The protein below binds the small molecule below.
Small molecule (SMILES): CSC1=N[C@@](C)(c2ccccc2)C(=O)N1Nc1ccccc1

Sequence of chain 2.C:
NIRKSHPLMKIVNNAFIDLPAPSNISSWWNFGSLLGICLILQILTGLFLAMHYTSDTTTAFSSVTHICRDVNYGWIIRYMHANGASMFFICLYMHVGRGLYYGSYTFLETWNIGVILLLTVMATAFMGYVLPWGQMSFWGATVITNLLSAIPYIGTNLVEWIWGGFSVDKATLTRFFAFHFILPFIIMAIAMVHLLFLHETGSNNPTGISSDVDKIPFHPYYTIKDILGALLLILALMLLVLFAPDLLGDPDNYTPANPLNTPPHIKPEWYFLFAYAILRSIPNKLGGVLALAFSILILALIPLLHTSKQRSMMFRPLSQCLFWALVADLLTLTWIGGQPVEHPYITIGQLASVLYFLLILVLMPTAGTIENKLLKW

Binding-site contacts:
Ligand atom C6 contacts residue GLU271 of chain 2.C at 3.8 Å.
Ligand atom C27 contacts residue PHE128 of chain 2.C at 3.3 Å (hydrophobic).
Ligand atom C26 contacts residue GLY142 of chain 2.C at 3.7 Å.
Ligand atom O6 contacts residue GLU271 of chain 2.C at 2.7 Å (salt-bridge).
Ligand atom C22 contacts residue GLY142 of chain 2.C at 3.6 Å.
Ligand atom C23 contacts residue PRO270 of chain 2.C at 3.8 Å (hydrophobic).
Ligand atom S3 contacts residue GLY142 of chain 2.C at 3.6 Å.
Ligand atom O6 contacts residue PRO270 of chain 2.C at 3.1 Å.
Ligand atom C27 contacts residue VAL132 of chain 2.C at 3.5 Å (hydrophobic).
Ligand atom C11 contacts residue PHE274 of chain 2.C at 3.8 Å (hydrophobic).
Ligand atom C27 contacts residue GLY142 of chain 2.C at 3.5 Å.
Ligand atom C24 contacts residue GLY142 of chain 2.C at 3.8 Å.
Ligand atom C23 contacts residue GLY142 of chain 2.C at 3.6 Å.
Ligand atom S3 contacts residue MET138 of chain 2.C at 3.6 Å (h-bond).
Ligand atom C7 contacts residue TYR131 of chain 2.C at 3.5 Å (hydrophobic).
Ligand atom C26 contacts residue PRO270 of chain 2.C at 3.5 Å (hydrophobic).
Ligand atom C25 contacts residue PRO270 of chain 2.C at 3.6 Å (hydrophobic).
Ligand atom S3 contacts residue ALA143 of chain 2.C at 3.8 Å.
Ligand atom C21 contacts residue GLY142 of chain 2.C at 3.6 Å.
Ligand atom C27 contacts residue ALA143 of chain 2.C at 3.4 Å (hydrophobic).
Ligand atom C21 contacts residue PRO270 of chain 2.C at 3.5 Å (hydrophobic).
Ligand atom S3 contacts residue SER139 of chain 2.C at 3.8 Å.
Ligand atom C3 contacts residue TYR131 of chain 2.C at 3.5 Å (hydrophobic).
Ligand atom C12 contacts residue PHE128 of chain 2.C at 3.8 Å (hydrophobic).
Ligand atom N1 contacts residue PRO270 of chain 2.C at 3.6 Å.
Ligand atom C7 contacts residue GLU271 of chain 2.C at 3.8 Å.
Ligand atom C12 contacts residue MET124 of chain 2.C at 3.3 Å (hydrophobic).
Ligand atom C11 contacts residue MET124 of chain 2.C at 3.8 Å (hydrophobic).
Ligand atom S3 contacts residue TYR131 of chain 2.C at 3.5 Å.
Ligand atom C8 contacts residue PHE128 of chain 2.C at 3.9 Å (hydrophobic).
Ligand atom C7 contacts residue ALA127 of chain 2.C at 3.8 Å (hydrophobic).
Ligand atom C25 contacts residue GLY142 of chain 2.C at 3.8 Å.
Ligand atom C7 contacts residue TYR273 of chain 2.C at 3.1 Å (hydrophobic).
Ligand atom C26 contacts residue MET138 of chain 2.C at 3.6 Å (hydrophobic).
Ligand atom C26 contacts residue LYS269 of chain 2.C at 3.8 Å.
Ligand atom C23 contacts residue ILE146 of chain 2.C at 3.8 Å (hydrophobic).
Ligand atom C13 contacts residue PHE128 of chain 2.C at 3.5 Å (hydrophobic).
Ligand atom N4 contacts residue TYR131 of chain 2.C at 3.4 Å.
Ligand atom C13 contacts residue TYR273 of chain 2.C at 3.6 Å (hydrophobic).
Ligand atom C24 contacts residue PRO270 of chain 2.C at 3.7 Å (hydrophobic).